Sequence of chain 1.B:
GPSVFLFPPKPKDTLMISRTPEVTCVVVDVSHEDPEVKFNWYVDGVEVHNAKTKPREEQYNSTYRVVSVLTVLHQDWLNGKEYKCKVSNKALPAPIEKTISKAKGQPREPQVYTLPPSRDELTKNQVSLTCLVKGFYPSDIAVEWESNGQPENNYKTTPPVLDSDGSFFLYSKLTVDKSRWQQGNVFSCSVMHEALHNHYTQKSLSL

The small molecule below binds the protein below.
Small molecule (SMILES): CC(=O)N[C@H]1[C@H](O[C@H]2[C@H](O)[C@@H](NC(C)=O)CO[C@@H]2CO[C@@H]2O[C@@H](C)[C@@H](O)[C@@H](O)[C@@H]2O)O[C@H](CO)[C@@H](O[C@@H]2O[C@H](CO[C@H]3O[C@H](CO)[C@@H](O)[C@H](O)[C@@H]3O[C@@H]3O[C@H](CO)[C@@H](O)[C@H](O)[C@H]3NC(C)=O)[C@@H](O)[C@H](O[C@H]3O[C@H](CO)[C@@H](O)[C@H](O)[C@@H]3O)[C@@H]2O)[C@@H]1O

Binding-site contacts:
Ligand atom O5 contacts residue ASN61 of chain 1.B at 2.4 Å (h-bond).
Ligand atom C8 contacts residue ARG65 of chain 1.B at 3.8 Å.
Ligand atom C3 contacts residue LYS10 of chain 1.B at 3.7 Å.
Ligand atom C7 contacts residue ARG65 of chain 1.B at 3.7 Å.
Ligand atom O5 contacts residue GLN59 of chain 1.B at 3.4 Å (h-bond).
Ligand atom C1 contacts residue ASN61 of chain 1.B at 1.4 Å.
Ligand atom C4 contacts residue LYS10 of chain 1.B at 4.0 Å.
Ligand atom O4 contacts residue VAL28 of chain 1.B at 3.9 Å.
Ligand atom C5 contacts residue ASN61 of chain 1.B at 3.7 Å.
Ligand atom C8 contacts residue ASP29 of chain 1.B at 3.5 Å.
Ligand atom C3 contacts residue ASN61 of chain 1.B at 3.8 Å.
Ligand atom C6 contacts residue PHE5 of chain 1.B at 3.7 Å (hydrophobic).
Ligand atom C3 contacts residue MAN7 of chain 1.C at 3.8 Å.
Ligand atom C6 contacts residue PHE7 of chain 1.B at 3.8 Å (hydrophobic).
Ligand atom O7 contacts residue VAL28 of chain 1.B at 3.8 Å.
Ligand atom N2 contacts residue ASN61 of chain 1.B at 2.9 Å (h-bond).
Ligand atom C7 contacts residue ASP29 of chain 1.B at 3.5 Å.
Ligand atom C1 contacts residue THR63 of chain 1.B at 3.6 Å.
Ligand atom C6 contacts residue TYR60 of chain 1.B at 3.4 Å (hydrophobic).
Ligand atom O3 contacts residue LYS10 of chain 1.B at 2.8 Å (salt-bridge).
Ligand atom C2 contacts residue ASP29 of chain 1.B at 3.5 Å.
Ligand atom C3 contacts residue ASP29 of chain 1.B at 3.4 Å.
Ligand atom C2 contacts residue PHE5 of chain 1.B at 3.8 Å (hydrophobic).
Ligand atom C2 contacts residue ASN61 of chain 1.B at 2.4 Å.
Ligand atom C6 contacts residue THR24 of chain 1.B at 3.7 Å.
Ligand atom C7 contacts residue ASN61 of chain 1.B at 3.4 Å.
Ligand atom O4 contacts residue MAN7 of chain 1.C at 3.3 Å.
Ligand atom O4 contacts residue LYS10 of chain 1.B at 3.3 Å (salt-bridge).
Ligand atom O6 contacts residue PHE7 of chain 1.B at 3.8 Å.
Ligand atom O7 contacts residue ASN61 of chain 1.B at 3.6 Å.
Ligand atom C5 contacts residue PHE7 of chain 1.B at 3.7 Å (hydrophobic).
Ligand atom O5 contacts residue PHE5 of chain 1.B at 3.8 Å.
Ligand atom C6 contacts residue PHE7 of chain 1.B at 3.7 Å (hydrophobic).
Ligand atom N2 contacts residue ASP29 of chain 1.B at 2.6 Å (salt-bridge).
Ligand atom O3 contacts residue ASP29 of chain 1.B at 3.7 Å.
Ligand atom C3 contacts residue PHE5 of chain 1.B at 4.0 Å (hydrophobic).
Ligand atom C4 contacts residue MAN7 of chain 1.C at 3.9 Å.
Ligand atom O7 contacts residue ARG65 of chain 1.B at 2.9 Å (salt-bridge).
Ligand atom C6 contacts residue GLN59 of chain 1.B at 3.9 Å.
Ligand atom C2 contacts residue PHE7 of chain 1.B at 4.0 Å (hydrophobic).